Sequence of chain 1.A:
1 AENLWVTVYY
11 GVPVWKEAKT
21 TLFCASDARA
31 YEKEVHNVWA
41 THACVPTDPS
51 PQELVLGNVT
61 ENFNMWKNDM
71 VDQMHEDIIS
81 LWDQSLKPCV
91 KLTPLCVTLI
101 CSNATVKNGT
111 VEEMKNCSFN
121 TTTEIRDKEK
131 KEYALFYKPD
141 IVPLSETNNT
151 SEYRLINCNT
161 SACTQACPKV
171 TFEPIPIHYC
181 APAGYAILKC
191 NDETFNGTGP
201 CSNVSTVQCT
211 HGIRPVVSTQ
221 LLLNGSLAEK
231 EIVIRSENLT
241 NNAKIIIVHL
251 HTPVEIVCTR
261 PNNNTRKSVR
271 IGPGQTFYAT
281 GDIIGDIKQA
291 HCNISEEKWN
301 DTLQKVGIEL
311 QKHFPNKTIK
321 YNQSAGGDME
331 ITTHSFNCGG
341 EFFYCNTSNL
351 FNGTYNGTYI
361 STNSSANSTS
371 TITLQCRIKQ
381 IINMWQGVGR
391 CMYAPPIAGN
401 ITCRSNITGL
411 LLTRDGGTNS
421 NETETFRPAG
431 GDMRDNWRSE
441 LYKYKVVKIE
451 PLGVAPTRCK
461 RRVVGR

Binding-site contacts:
Ligand atom C3 contacts residue ASN400 of chain 1.A at 3.9 Å.
Ligand atom C8 contacts residue ASN262 of chain 1.A at 3.3 Å.
Ligand atom O5 contacts residue ASN400 of chain 1.A at 2.4 Å (h-bond).
Ligand atom O3 contacts residue NAG1 of chain 1.FA at 3.7 Å.
Ligand atom C4 contacts residue ASN400 of chain 1.A at 4.2 Å.
Ligand atom N2 contacts residue ASN400 of chain 1.A at 3.0 Å (h-bond).
Ligand atom C7 contacts residue ASN400 of chain 1.A at 3.6 Å.
Ligand atom C5 contacts residue ASN400 of chain 1.A at 3.7 Å.
Ligand atom C7 contacts residue GLY399 of chain 1.A at 4.3 Å.
Ligand atom C8 contacts residue PRO261 of chain 1.A at 3.6 Å (hydrophobic).
Ligand atom C1 contacts residue THR402 of chain 1.A at 4.4 Å.
Ligand atom C2 contacts residue ASN400 of chain 1.A at 2.5 Å.
Ligand atom C8 contacts residue ASN400 of chain 1.A at 3.9 Å.
Ligand atom O7 contacts residue ASN263 of chain 1.A at 4.1 Å.
Ligand atom C8 contacts residue ARG260 of chain 1.A at 3.5 Å.
Ligand atom C1 contacts residue ASN400 of chain 1.A at 1.5 Å.
Ligand atom O7 contacts residue ASN400 of chain 1.A at 3.6 Å.
Ligand atom O7 contacts residue NAG1 of chain 1.FA at 4.1 Å.
Ligand atom C8 contacts residue ASN263 of chain 1.A at 3.8 Å.
Ligand atom C8 contacts residue GLY399 of chain 1.A at 3.7 Å.
Ligand atom O7 contacts residue GLY399 of chain 1.A at 4.2 Å.

The small molecule below binds the protein below.
Small molecule (SMILES): CC(=O)N[C@@H]1[C@@H](O)[C@H](O)[C@@H](CO)O[C@H]1O